The small molecule below binds the protein below.
Small molecule (SMILES): N#C[C@H]1C[C@@H]1C(=O)N[C@@]12C[C@@H]1CN(c1nc(Nc3cnn(CCO)c3)ncc1F)C2

Sequence of chain 1.A:
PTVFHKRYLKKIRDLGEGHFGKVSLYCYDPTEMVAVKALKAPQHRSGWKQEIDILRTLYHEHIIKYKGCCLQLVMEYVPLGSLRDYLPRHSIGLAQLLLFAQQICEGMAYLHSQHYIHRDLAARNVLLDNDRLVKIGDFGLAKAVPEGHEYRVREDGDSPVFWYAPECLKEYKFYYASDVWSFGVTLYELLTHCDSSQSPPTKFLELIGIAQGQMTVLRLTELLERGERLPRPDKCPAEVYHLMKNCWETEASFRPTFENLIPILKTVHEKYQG

Binding-site contacts:
Ligand atom C8 contacts residue LEU166 of chain 1.A at 3.5 Å (hydrophobic).
Ligand atom C19 contacts residue GLY42 of chain 1.A at 3.4 Å.
Ligand atom C15 contacts residue VAL47 of chain 1.A at 3.4 Å (hydrophobic).
Ligand atom C7 contacts residue ILE96 of chain 1.A at 3.5 Å (hydrophobic).
Ligand atom C12 contacts residue ARG163 of chain 1.A at 3.6 Å.
Ligand atom N5 contacts residue LEU166 of chain 1.A at 3.7 Å.
Ligand atom C8 contacts residue ALA64 of chain 1.A at 3.6 Å (hydrophobic).
Ligand atom O1 contacts residue SER121 of chain 1.A at 3.0 Å (h-bond).
Ligand atom N3 contacts residue TYR116 of chain 1.A at 3.6 Å.
Ligand atom C7 contacts residue LEU166 of chain 1.A at 3.6 Å (hydrophobic).
Ligand atom N4 contacts residue VAL117 of chain 1.A at 2.9 Å (h-bond).
Ligand atom O2 contacts residue GLY40 of chain 1.A at 3.1 Å.
Ligand atom O2 contacts residue VAL47 of chain 1.A at 3.4 Å.
Ligand atom C7 contacts residue GLU115 of chain 1.A at 3.3 Å.
Ligand atom C2 contacts residue GLY120 of chain 1.A at 3.6 Å.
Ligand atom N2 contacts residue GLY120 of chain 1.A at 3.5 Å.
Ligand atom C19 contacts residue GLU41 of chain 1.A at 3.6 Å.
Ligand atom N1 contacts residue GLY120 of chain 1.A at 3.6 Å.
Ligand atom C18 contacts residue GLY42 of chain 1.A at 3.6 Å.
Ligand atom C2 contacts residue VAL117 of chain 1.A at 3.3 Å (hydrophobic).
Ligand atom C15 contacts residue ASP177 of chain 1.A at 3.7 Å.
Ligand atom C14 contacts residue GLY176 of chain 1.A at 3.6 Å.
Ligand atom N8 contacts residue GLY42 of chain 1.A at 3.3 Å.
Ligand atom N7 contacts residue ASP177 of chain 1.A at 3.0 Å (salt-bridge).
Ligand atom C7 contacts residue ALA64 of chain 1.A at 3.2 Å (hydrophobic).
Ligand atom C5 contacts residue ASP124 of chain 1.A at 3.6 Å.
Ligand atom F1 contacts residue MET114 of chain 1.A at 3.7 Å.
Ligand atom C18 contacts residue GLU41 of chain 1.A at 3.5 Å.
Ligand atom N3 contacts residue VAL117 of chain 1.A at 2.7 Å (h-bond).
Ligand atom C3 contacts residue GLY120 of chain 1.A at 3.6 Å.
Ligand atom C9 contacts residue LEU166 of chain 1.A at 3.5 Å (hydrophobic).
Ligand atom C6 contacts residue VAL117 of chain 1.A at 3.7 Å (hydrophobic).
Ligand atom C17 contacts residue GLY45 of chain 1.A at 3.6 Å.
Ligand atom C1 contacts residue TYR116 of chain 1.A at 3.4 Å (hydrophobic).
Ligand atom C16 contacts residue ASP177 of chain 1.A at 3.5 Å.
Ligand atom C1 contacts residue GLY120 of chain 1.A at 3.5 Å.
Ligand atom C8 contacts residue ILE96 of chain 1.A at 3.6 Å (hydrophobic).
Ligand atom F1 contacts residue ILE96 of chain 1.A at 3.1 Å.
Ligand atom O1 contacts residue ASP124 of chain 1.A at 3.6 Å.
Ligand atom C1 contacts residue VAL117 of chain 1.A at 3.3 Å (hydrophobic).